Sequence of chain 1.C:
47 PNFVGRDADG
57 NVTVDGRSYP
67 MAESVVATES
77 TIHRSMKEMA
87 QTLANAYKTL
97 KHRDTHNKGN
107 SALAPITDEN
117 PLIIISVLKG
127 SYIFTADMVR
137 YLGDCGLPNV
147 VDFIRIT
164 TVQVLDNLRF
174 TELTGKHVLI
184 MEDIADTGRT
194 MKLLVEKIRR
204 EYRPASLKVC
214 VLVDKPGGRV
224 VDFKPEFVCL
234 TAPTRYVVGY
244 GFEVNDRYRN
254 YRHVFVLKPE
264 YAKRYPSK

Binding-site contacts:
Ligand atom C8 contacts residue ASP189 of chain 1.C at 3.8 Å.
Ligand atom O1P contacts residue ASP189 of chain 1.C at 3.2 Å.
Ligand atom N7 contacts residue LYS218 of chain 1.C at 3.5 Å (salt-bridge).
Ligand atom C6 contacts residue TYR239 of chain 1.C at 3.7 Å (hydrophobic).
Ligand atom C3' contacts residue ASP186 of chain 1.C at 3.9 Å.
Ligand atom C2 contacts residue TYR239 of chain 1.C at 3.4 Å (hydrophobic).
Ligand atom O2 contacts residue VAL240 of chain 1.C at 3.0 Å (h-bond).
Ligand atom P contacts residue GLY191 of chain 1.C at 3.8 Å.
Ligand atom O6 contacts residue ILE187 of chain 1.C at 3.8 Å.
Ligand atom O2 contacts residue TYR239 of chain 1.C at 3.3 Å (h-bond).
Ligand atom C5 contacts residue ILE187 of chain 1.C at 3.9 Å (hydrophobic).
Ligand atom C2 contacts residue VAL240 of chain 1.C at 3.3 Å (hydrophobic).
Ligand atom O6 contacts residue VAL240 of chain 1.C at 3.2 Å (h-bond).
Ligand atom N1 contacts residue TYR239 of chain 1.C at 3.6 Å.
Ligand atom C2' contacts residue ILE187 of chain 1.C at 3.5 Å (hydrophobic).
Ligand atom O6 contacts residue TYR239 of chain 1.C at 3.5 Å.
Ligand atom O2' contacts residue ASP186 of chain 1.C at 3.8 Å.
Ligand atom O1P contacts residue THR190 of chain 1.C at 2.4 Å (h-bond).
Ligand atom P contacts residue THR190 of chain 1.C at 3.3 Å.
Ligand atom O6 contacts residue LYS218 of chain 1.C at 2.8 Å (salt-bridge).
Ligand atom N1 contacts residue VAL240 of chain 1.C at 2.8 Å (h-bond).
Ligand atom N3 contacts residue TYR239 of chain 1.C at 3.8 Å.
Ligand atom O1P contacts residue GLY191 of chain 1.C at 3.6 Å.
Ligand atom C4 contacts residue ILE187 of chain 1.C at 3.8 Å (hydrophobic).
Ligand atom O2P contacts residue THR190 of chain 1.C at 3.5 Å (h-bond).
Ligand atom N7 contacts residue ILE187 of chain 1.C at 3.8 Å.
Ligand atom C8 contacts residue ILE187 of chain 1.C at 3.7 Å (hydrophobic).
Ligand atom O3P contacts residue ARG192 of chain 1.C at 3.4 Å (salt-bridge).
Ligand atom N9 contacts residue ILE187 of chain 1.C at 3.7 Å.
Ligand atom C6 contacts residue VAL240 of chain 1.C at 3.7 Å (hydrophobic).
Ligand atom O3P contacts residue THR193 of chain 1.C at 2.9 Å (h-bond).
Ligand atom O2 contacts residue PHE245 of chain 1.C at 3.3 Å.
Ligand atom O2 contacts residue GLU246 of chain 1.C at 3.0 Å (salt-bridge).
Ligand atom C6 contacts residue LYS218 of chain 1.C at 3.7 Å.
Ligand atom N7 contacts residue ASP189 of chain 1.C at 3.8 Å.
Ligand atom O2P contacts residue GLY191 of chain 1.C at 3.2 Å (h-bond).
Ligand atom O3P contacts residue THR190 of chain 1.C at 3.0 Å (h-bond).
Ligand atom O2P contacts residue ASP189 of chain 1.C at 3.0 Å (salt-bridge).
Ligand atom C2' contacts residue ASP186 of chain 1.C at 3.9 Å.
Ligand atom O6 contacts residue ARG238 of chain 1.C at 3.6 Å (salt-bridge).

A small-molecule ligand and the protein it binds are described below.
Small molecule (SMILES): O=c1[nH]c(=O)c2[nH+]cn([C@@H]3O[C@H](COP(=O)(O)O)[C@@H](O)[C@H]3O)c2[nH]1